Sequence of chain 1.C:
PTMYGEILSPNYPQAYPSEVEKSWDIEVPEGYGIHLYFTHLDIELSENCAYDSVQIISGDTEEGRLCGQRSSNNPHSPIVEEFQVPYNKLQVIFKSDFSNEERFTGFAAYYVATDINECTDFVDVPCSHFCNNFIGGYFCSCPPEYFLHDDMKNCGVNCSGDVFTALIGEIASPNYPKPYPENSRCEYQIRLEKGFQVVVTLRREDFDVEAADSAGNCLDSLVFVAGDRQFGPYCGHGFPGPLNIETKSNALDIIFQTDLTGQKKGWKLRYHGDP

A small-molecule ligand and the protein it binds are described below.
Small molecule (SMILES): CC(=O)N[C@H]1[C@H](O[C@H]2[C@H](O)[C@@H](NC(C)=O)CO[C@@H]2CO)O[C@H](CO)[C@@H](O[C@@H]2O[C@H](CO)[C@@H](O)[C@H](O)[C@@H]2O)[C@@H]1O

Binding-site contacts:
Ligand atom C8 contacts residue VAL157 of chain 1.C at 4.3 Å (hydrophobic).
Ligand atom C3 contacts residue ASN158 of chain 1.C at 3.7 Å.
Ligand atom C8 contacts residue ASN183 of chain 1.C at 3.6 Å.
Ligand atom C8 contacts residue GLY156 of chain 1.C at 4.0 Å.
Ligand atom C5 contacts residue ASN158 of chain 1.C at 3.6 Å.
Ligand atom O3 contacts residue ASN158 of chain 1.C at 4.2 Å.
Ligand atom C7 contacts residue ASN158 of chain 1.C at 3.6 Å.
Ligand atom C7 contacts residue SER184 of chain 1.C at 4.2 Å.
Ligand atom O7 contacts residue SER184 of chain 1.C at 3.2 Å.
Ligand atom C7 contacts residue ASN183 of chain 1.C at 3.1 Å.
Ligand atom O6 contacts residue ARG185 of chain 1.C at 2.6 Å (salt-bridge).
Ligand atom O7 contacts residue ASN183 of chain 1.C at 2.5 Å (h-bond).
Ligand atom C4 contacts residue ASN158 of chain 1.C at 4.2 Å.
Ligand atom O5 contacts residue ASN158 of chain 1.C at 2.5 Å (h-bond).
Ligand atom O7 contacts residue VAL157 of chain 1.C at 3.2 Å (h-bond).
Ligand atom C6 contacts residue ARG185 of chain 1.C at 3.8 Å.
Ligand atom C2 contacts residue ASN158 of chain 1.C at 2.4 Å.
Ligand atom C7 contacts residue VAL157 of chain 1.C at 4.0 Å (hydrophobic).
Ligand atom C8 contacts residue SER184 of chain 1.C at 3.6 Å.
Ligand atom N2 contacts residue ASN158 of chain 1.C at 3.1 Å (h-bond).
Ligand atom O7 contacts residue ASN158 of chain 1.C at 3.2 Å.
Ligand atom C1 contacts residue ASN158 of chain 1.C at 1.4 Å.
Ligand atom N2 contacts residue ASN183 of chain 1.C at 4.1 Å.
Ligand atom O7 contacts residue ARG185 of chain 1.C at 3.9 Å.